Binding-site contacts:
Ligand atom C contacts residue TYR24 of chain 1.D at 3.7 Å (hydrophobic).
Ligand atom OXT contacts residue GLN118 of chain 1.D at 4.4 Å.
Ligand atom C contacts residue GLY115 of chain 1.D at 4.2 Å.
Ligand atom CB contacts residue LYS122 of chain 1.D at 2.5 Å.
Ligand atom CB contacts residue GLN118 of chain 1.D at 3.8 Å.
Ligand atom C contacts residue LYS122 of chain 1.D at 2.4 Å.
Ligand atom O contacts residue TYR24 of chain 1.D at 2.7 Å (h-bond).
Ligand atom CA contacts residue GLY115 of chain 1.D at 3.9 Å.
Ligand atom OXT contacts residue GLY115 of chain 1.D at 4.3 Å.
Ligand atom C contacts residue ALA111 of chain 1.D at 4.0 Å (hydrophobic).
Ligand atom CA contacts residue GLU84 of chain 1.D at 3.9 Å.
Ligand atom CB contacts residue TYR82 of chain 1.D at 4.5 Å (hydrophobic).
Ligand atom CB contacts residue PHE120 of chain 1.D at 3.5 Å (hydrophobic).
Ligand atom CA contacts residue ALA111 of chain 1.D at 3.8 Å (hydrophobic).
Ligand atom CB contacts residue GLU84 of chain 1.D at 3.8 Å.
Ligand atom OXT contacts residue LYS122 of chain 1.D at 2.7 Å (salt-bridge).
Ligand atom C contacts residue ARG114 of chain 1.D at 4.0 Å.
Ligand atom O contacts residue ARG114 of chain 1.D at 4.1 Å.
Ligand atom O contacts residue TYR82 of chain 1.D at 3.8 Å.
Ligand atom OXT contacts residue ARG114 of chain 1.D at 3.1 Å (salt-bridge).
Ligand atom CB contacts residue GLY115 of chain 1.D at 4.3 Å.
Ligand atom OXT contacts residue TYR24 of chain 1.D at 3.8 Å.
Ligand atom C contacts residue TYR82 of chain 1.D at 3.4 Å (hydrophobic).
Ligand atom O contacts residue GLN118 of chain 1.D at 2.9 Å (h-bond).
Ligand atom CA contacts residue TYR82 of chain 1.D at 3.8 Å (hydrophobic).
Ligand atom C contacts residue GLN118 of chain 1.D at 3.5 Å.
Ligand atom OXT contacts residue TYR82 of chain 1.D at 3.3 Å (h-bond).
Ligand atom O contacts residue LYS122 of chain 1.D at 3.5 Å (salt-bridge).
Ligand atom CA contacts residue LYS122 of chain 1.D at 1.4 Å.
Ligand atom OXT contacts residue ALA111 of chain 1.D at 3.4 Å.
Ligand atom CA contacts residue GLN118 of chain 1.D at 3.8 Å.

This small molecule binds to this protein.
Small molecule (SMILES): CC(=O)C(=O)O

Sequence of chain 1.D:
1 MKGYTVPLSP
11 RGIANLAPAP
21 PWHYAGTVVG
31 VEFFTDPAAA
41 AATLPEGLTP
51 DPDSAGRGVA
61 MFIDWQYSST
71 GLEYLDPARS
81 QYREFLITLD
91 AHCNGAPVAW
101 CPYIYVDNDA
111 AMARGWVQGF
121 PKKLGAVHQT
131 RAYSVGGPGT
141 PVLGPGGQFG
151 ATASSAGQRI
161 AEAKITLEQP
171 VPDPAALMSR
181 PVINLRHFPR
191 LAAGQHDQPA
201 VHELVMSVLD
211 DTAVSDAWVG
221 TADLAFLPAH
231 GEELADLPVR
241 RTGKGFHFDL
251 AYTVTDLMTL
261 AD